Sequence of chain 1.B:
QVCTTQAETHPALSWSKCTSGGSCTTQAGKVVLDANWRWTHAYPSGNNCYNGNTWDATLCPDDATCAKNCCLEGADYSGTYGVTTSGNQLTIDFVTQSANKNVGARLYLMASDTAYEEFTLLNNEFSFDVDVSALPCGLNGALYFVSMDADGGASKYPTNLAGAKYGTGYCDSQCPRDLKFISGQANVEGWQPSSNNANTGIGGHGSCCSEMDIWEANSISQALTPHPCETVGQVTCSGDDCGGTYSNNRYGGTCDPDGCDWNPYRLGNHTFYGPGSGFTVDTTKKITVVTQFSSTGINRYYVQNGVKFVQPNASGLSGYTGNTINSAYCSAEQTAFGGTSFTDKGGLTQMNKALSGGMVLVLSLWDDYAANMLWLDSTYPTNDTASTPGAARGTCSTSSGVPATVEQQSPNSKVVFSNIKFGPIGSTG

A protein and the small-molecule ligand that binds it are described below.
Small molecule (SMILES): OC[C@H]1O[C@@H](S)[C@H](O)[C@@H](O)[C@@H]1O

Binding-site contacts:
Ligand atom C5 contacts residue TYR82 of chain 1.B at 3.8 Å (hydrophobic).
Ligand atom C6 contacts residue GS11 of chain 1.V at 3.1 Å.
Ligand atom O5 contacts residue GS11 of chain 1.V at 4.0 Å.
Ligand atom C5 contacts residue GS11 of chain 1.V at 2.7 Å.
Ligand atom O2 contacts residue TYR51 of chain 1.B at 4.0 Å.
Ligand atom C2 contacts residue GS11 of chain 1.V at 4.1 Å.
Ligand atom O5 contacts residue ASN103 of chain 1.B at 4.2 Å.
Ligand atom C5 contacts residue GLC1 of chain 1.W at 4.5 Å.
Ligand atom C3 contacts residue TRP40 of chain 1.B at 4.5 Å (hydrophobic).
Ligand atom C6 contacts residue ASN103 of chain 1.B at 4.4 Å.
Ligand atom O6 contacts residue GS11 of chain 1.V at 3.9 Å.
Ligand atom C4 contacts residue TYR82 of chain 1.B at 4.4 Å (hydrophobic).
Ligand atom O6 contacts residue ASN101 of chain 1.B at 3.7 Å.
Ligand atom C1 contacts residue ASN37 of chain 1.B at 4.4 Å.
Ligand atom C3 contacts residue GS11 of chain 1.V at 2.7 Å.
Ligand atom C1 contacts residue TRP38 of chain 1.B at 4.0 Å (hydrophobic).
Ligand atom O2 contacts residue GLC1 of chain 1.W at 4.4 Å.
Ligand atom C2 contacts residue GLC1 of chain 1.W at 4.1 Å.
Ligand atom C4 contacts residue GS11 of chain 1.V at 1.8 Å.
Ligand atom O2 contacts residue ASN37 of chain 1.B at 4.2 Å.
Ligand atom S1 contacts residue GLC1 of chain 1.W at 1.8 Å.
Ligand atom C5 contacts residue TRP38 of chain 1.B at 3.2 Å (hydrophobic).
Ligand atom C6 contacts residue THR81 of chain 1.B at 3.9 Å.
Ligand atom O5 contacts residue TRP38 of chain 1.B at 4.0 Å.
Ligand atom S1 contacts residue ASN200 of chain 1.B at 3.6 Å.
Ligand atom O2 contacts residue LYS181 of chain 1.B at 3.0 Å (salt-bridge).
Ligand atom C2 contacts residue LYS181 of chain 1.B at 4.3 Å.
Ligand atom C1 contacts residue GLC1 of chain 1.W at 2.8 Å.
Ligand atom O5 contacts residue GLC1 of chain 1.W at 3.2 Å (h-bond).
Ligand atom O6 contacts residue THR81 of chain 1.B at 4.4 Å.
Ligand atom C4 contacts residue TRP38 of chain 1.B at 3.9 Å (hydrophobic).
Ligand atom O3 contacts residue ARG39 of chain 1.B at 4.2 Å.
Ligand atom C3 contacts residue ARG39 of chain 1.B at 4.1 Å.
Ligand atom C3 contacts residue TRP38 of chain 1.B at 3.9 Å (hydrophobic).
Ligand atom O6 contacts residue ASN103 of chain 1.B at 4.5 Å.
Ligand atom O3 contacts residue TRP40 of chain 1.B at 4.2 Å.
Ligand atom O3 contacts residue GS11 of chain 1.V at 2.7 Å (h-bond).
Ligand atom C6 contacts residue TRP38 of chain 1.B at 4.2 Å (hydrophobic).
Ligand atom C6 contacts residue TYR82 of chain 1.B at 3.6 Å (hydrophobic).